A small-molecule ligand and the protein it binds are described below.
Small molecule (SMILES): CC(=O)N[C@H]1[C@H](O[C@H]2[C@H](O)[C@@H](NC(C)=O)CO[C@@H]2CO)O[C@H](CO)[C@@H](O)[C@@H]1O

Sequence of chain 1.C:
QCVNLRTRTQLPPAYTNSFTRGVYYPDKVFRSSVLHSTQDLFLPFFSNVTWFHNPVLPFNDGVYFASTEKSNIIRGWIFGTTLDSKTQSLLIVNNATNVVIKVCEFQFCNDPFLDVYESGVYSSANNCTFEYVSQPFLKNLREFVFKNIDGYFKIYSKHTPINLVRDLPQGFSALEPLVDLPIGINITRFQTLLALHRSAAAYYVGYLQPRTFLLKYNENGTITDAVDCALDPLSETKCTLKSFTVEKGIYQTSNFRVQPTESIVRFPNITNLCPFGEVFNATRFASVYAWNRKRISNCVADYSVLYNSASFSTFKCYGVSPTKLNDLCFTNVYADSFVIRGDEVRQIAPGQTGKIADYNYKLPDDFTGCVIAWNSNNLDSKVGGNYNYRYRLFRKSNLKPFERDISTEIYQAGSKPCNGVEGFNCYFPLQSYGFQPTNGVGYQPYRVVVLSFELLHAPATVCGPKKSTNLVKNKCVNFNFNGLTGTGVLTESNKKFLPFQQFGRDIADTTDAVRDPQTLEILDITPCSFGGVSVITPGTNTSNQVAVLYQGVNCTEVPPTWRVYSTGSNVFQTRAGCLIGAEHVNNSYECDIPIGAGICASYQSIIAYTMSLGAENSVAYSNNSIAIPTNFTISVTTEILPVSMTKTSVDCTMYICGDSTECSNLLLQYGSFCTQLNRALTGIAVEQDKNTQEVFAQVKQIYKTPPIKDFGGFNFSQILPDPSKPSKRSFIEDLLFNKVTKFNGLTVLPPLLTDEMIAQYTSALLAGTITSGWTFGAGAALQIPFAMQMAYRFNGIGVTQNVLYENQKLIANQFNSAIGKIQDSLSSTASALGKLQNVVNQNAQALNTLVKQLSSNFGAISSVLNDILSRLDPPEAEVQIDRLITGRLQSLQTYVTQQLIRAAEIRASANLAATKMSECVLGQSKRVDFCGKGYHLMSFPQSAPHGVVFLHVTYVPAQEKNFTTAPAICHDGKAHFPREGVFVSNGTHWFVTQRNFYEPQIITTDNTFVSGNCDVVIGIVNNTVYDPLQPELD

Binding-site contacts:
Ligand atom O6 contacts residue SER702 of chain 1.C at 3.2 Å (h-bond).
Ligand atom C5 contacts residue ASN1072 of chain 1.C at 3.6 Å.
Ligand atom C1 contacts residue ALA704 of chain 1.C at 4.2 Å (hydrophobic).
Ligand atom O6 contacts residue SER709 of chain 1.C at 4.4 Å.
Ligand atom O5 contacts residue ALA704 of chain 1.C at 3.9 Å.
Ligand atom C3 contacts residue ASN1072 of chain 1.C at 3.8 Å.
Ligand atom C7 contacts residue ASN1072 of chain 1.C at 3.6 Å.
Ligand atom O4 contacts residue ALA704 of chain 1.C at 3.4 Å.
Ligand atom O5 contacts residue ASN1072 of chain 1.C at 2.3 Å (h-bond).
Ligand atom O7 contacts residue ASN1072 of chain 1.C at 3.9 Å.
Ligand atom O6 contacts residue ALA704 of chain 1.C at 4.4 Å.
Ligand atom C2 contacts residue ASN1072 of chain 1.C at 2.4 Å.
Ligand atom C8 contacts residue GLU1070 of chain 1.C at 4.0 Å.
Ligand atom N2 contacts residue ASN1072 of chain 1.C at 2.9 Å (h-bond).
Ligand atom C6 contacts residue SER702 of chain 1.C at 4.5 Å.
Ligand atom C1 contacts residue ASN1072 of chain 1.C at 1.4 Å.
Ligand atom C4 contacts residue ASN1072 of chain 1.C at 4.2 Å.